Binding-site contacts:
Ligand atom NE contacts residue LEU176 of chain 1.E at 4.3 Å.
Ligand atom CD contacts residue THR175 of chain 1.E at 3.0 Å.
Ligand atom CG contacts residue THR175 of chain 1.E at 3.7 Å.
Ligand atom NH1 contacts residue THR175 of chain 1.E at 3.8 Å.
Ligand atom O contacts residue MG1 of chain 1.ZG at 3.8 Å.
Ligand atom NE contacts residue THR175 of chain 1.E at 2.6 Å (h-bond).
Ligand atom CZ contacts residue THR175 of chain 1.E at 3.6 Å.
Ligand atom CZ contacts residue ARG164 of chain 1.E at 4.0 Å.
Ligand atom OXT contacts residue MG1 of chain 1.ZG at 3.0 Å.
Ligand atom NH1 contacts residue ARG164 of chain 1.E at 2.9 Å (salt-bridge).
Ligand atom C contacts residue MG1 of chain 1.ZG at 3.7 Å.

The protein below binds the small molecule below.
Small molecule (SMILES): NC(=[NH2+])NCCC[C@H](N)C(=O)O

Sequence of chain 1.E:
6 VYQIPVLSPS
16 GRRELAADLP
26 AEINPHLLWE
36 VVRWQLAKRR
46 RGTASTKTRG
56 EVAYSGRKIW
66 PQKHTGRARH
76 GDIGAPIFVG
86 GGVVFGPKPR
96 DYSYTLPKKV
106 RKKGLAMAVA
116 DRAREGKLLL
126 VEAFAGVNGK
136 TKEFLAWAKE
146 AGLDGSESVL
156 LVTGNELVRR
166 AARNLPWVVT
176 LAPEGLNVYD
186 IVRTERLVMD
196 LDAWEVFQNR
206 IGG